This small molecule binds to this protein.
Small molecule (SMILES): CC(=O)N[C@H]1CO[C@H](CO[C@@H]2O[C@@H](C)[C@@H](O)[C@@H](O)[C@@H]2O)[C@@H](O)[C@@H]1O

Sequence of chain 1.A:
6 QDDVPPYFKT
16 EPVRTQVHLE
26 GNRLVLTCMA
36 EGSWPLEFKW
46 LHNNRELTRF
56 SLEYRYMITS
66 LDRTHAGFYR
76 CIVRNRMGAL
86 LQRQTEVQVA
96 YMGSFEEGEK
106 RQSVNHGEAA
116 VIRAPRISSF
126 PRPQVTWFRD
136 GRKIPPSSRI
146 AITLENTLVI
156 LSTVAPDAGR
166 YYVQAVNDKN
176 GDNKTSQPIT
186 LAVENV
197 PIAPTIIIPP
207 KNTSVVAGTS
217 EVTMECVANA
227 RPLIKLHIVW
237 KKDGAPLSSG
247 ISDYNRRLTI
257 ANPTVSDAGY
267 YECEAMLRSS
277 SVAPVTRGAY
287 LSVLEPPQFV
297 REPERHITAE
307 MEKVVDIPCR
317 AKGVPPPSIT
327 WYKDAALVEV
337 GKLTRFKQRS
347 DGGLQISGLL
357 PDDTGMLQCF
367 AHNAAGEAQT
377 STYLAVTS

Binding-site contacts:
Ligand atom C4 contacts residue ASN208 of chain 1.A at 4.2 Å.
Ligand atom O7 contacts residue ASN208 of chain 1.A at 3.7 Å.
Ligand atom C7 contacts residue ASN208 of chain 1.A at 3.5 Å.
Ligand atom C3 contacts residue ASN208 of chain 1.A at 3.8 Å.
Ligand atom O2 contacts residue SER288 of chain 1.A at 4.0 Å.
Ligand atom C4 contacts residue TYR286 of chain 1.A at 3.8 Å (hydrophobic).
Ligand atom C2 contacts residue ASN208 of chain 1.A at 2.5 Å.
Ligand atom C2 contacts residue SER288 of chain 1.A at 4.4 Å.
Ligand atom O3 contacts residue TYR286 of chain 1.A at 4.5 Å.
Ligand atom C3 contacts residue SER288 of chain 1.A at 3.6 Å.
Ligand atom C6 contacts residue TYR286 of chain 1.A at 3.9 Å (hydrophobic).
Ligand atom N2 contacts residue ASN208 of chain 1.A at 2.9 Å (h-bond).
Ligand atom C5 contacts residue TYR286 of chain 1.A at 3.9 Å (hydrophobic).
Ligand atom C3 contacts residue TYR286 of chain 1.A at 4.0 Å (hydrophobic).
Ligand atom C5 contacts residue ASN208 of chain 1.A at 3.7 Å.
Ligand atom O5 contacts residue TYR286 of chain 1.A at 4.4 Å.
Ligand atom O6 contacts residue TYR286 of chain 1.A at 4.4 Å.
Ligand atom C5 contacts residue TYR286 of chain 1.A at 4.2 Å (hydrophobic).
Ligand atom O5 contacts residue ASN208 of chain 1.A at 2.4 Å (h-bond).
Ligand atom O3 contacts residue SER288 of chain 1.A at 2.5 Å (h-bond).
Ligand atom C1 contacts residue ASN208 of chain 1.A at 1.4 Å.